A small-molecule ligand and the protein it binds are described below.
Small molecule (SMILES): CC(=O)N[C@H]1[C@H](O[C@H]2[C@H](O)[C@@H](NC(C)=O)CO[C@@H]2CO)O[C@H](CO)[C@@H](O[C@@H]2O[C@H](CO)[C@@H](O)[C@H](O[C@H]3O[C@H](CO)[C@@H](O)[C@H](O)[C@@H]3O)[C@@H]2O)[C@@H]1O

Sequence of chain 1.A:
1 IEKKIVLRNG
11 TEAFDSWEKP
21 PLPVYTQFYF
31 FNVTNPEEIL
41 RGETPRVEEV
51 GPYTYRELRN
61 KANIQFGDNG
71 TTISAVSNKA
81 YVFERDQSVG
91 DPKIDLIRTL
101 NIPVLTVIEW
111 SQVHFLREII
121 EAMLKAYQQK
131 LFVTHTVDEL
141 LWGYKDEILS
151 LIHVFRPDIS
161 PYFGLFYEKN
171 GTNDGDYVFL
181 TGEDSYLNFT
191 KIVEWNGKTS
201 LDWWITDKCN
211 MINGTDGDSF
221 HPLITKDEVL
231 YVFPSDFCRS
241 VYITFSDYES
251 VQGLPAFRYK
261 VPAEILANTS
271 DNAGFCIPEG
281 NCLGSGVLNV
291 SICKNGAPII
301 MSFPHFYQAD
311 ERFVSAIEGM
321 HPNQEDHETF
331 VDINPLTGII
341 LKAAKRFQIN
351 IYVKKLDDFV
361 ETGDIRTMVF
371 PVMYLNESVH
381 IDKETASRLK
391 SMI

Binding-site contacts:
Ligand atom O3 contacts residue LEU96 of chain 1.A at 4.2 Å.
Ligand atom C4 contacts residue ASN32 of chain 1.A at 4.2 Å.
Ligand atom O6 contacts residue ARG98 of chain 1.A at 3.7 Å.
Ligand atom O7 contacts residue VAL50 of chain 1.A at 4.0 Å.
Ligand atom C8 contacts residue VAL50 of chain 1.A at 3.5 Å (hydrophobic).
Ligand atom C3 contacts residue ASN32 of chain 1.A at 3.8 Å.
Ligand atom C8 contacts residue LEU96 of chain 1.A at 3.7 Å (hydrophobic).
Ligand atom O4 contacts residue LEU96 of chain 1.A at 4.4 Å.
Ligand atom O7 contacts residue LEU96 of chain 1.A at 3.5 Å.
Ligand atom C8 contacts residue TYR53 of chain 1.A at 4.4 Å (hydrophobic).
Ligand atom C2 contacts residue ASN32 of chain 1.A at 2.5 Å.
Ligand atom C7 contacts residue THR134 of chain 1.A at 3.8 Å.
Ligand atom C7 contacts residue ASN32 of chain 1.A at 3.6 Å.
Ligand atom C7 contacts residue LEU96 of chain 1.A at 3.6 Å (hydrophobic).
Ligand atom C3 contacts residue LEU96 of chain 1.A at 3.6 Å (hydrophobic).
Ligand atom C6 contacts residue ARG98 of chain 1.A at 3.3 Å.
Ligand atom O7 contacts residue THR134 of chain 1.A at 3.5 Å.
Ligand atom C8 contacts residue ARG98 of chain 1.A at 4.0 Å.
Ligand atom C1 contacts residue ARG98 of chain 1.A at 4.4 Å.
Ligand atom C7 contacts residue VAL50 of chain 1.A at 3.9 Å (hydrophobic).
Ligand atom C8 contacts residue THR134 of chain 1.A at 3.5 Å.
Ligand atom C2 contacts residue LEU96 of chain 1.A at 3.4 Å (hydrophobic).
Ligand atom C1 contacts residue LEU96 of chain 1.A at 3.5 Å (hydrophobic).
Ligand atom N2 contacts residue LEU96 of chain 1.A at 2.6 Å (h-bond).
Ligand atom C5 contacts residue ARG98 of chain 1.A at 4.4 Å.
Ligand atom C5 contacts residue ASN32 of chain 1.A at 3.6 Å.
Ligand atom O7 contacts residue ASN32 of chain 1.A at 3.8 Å.
Ligand atom C8 contacts residue ASP95 of chain 1.A at 4.4 Å.
Ligand atom C1 contacts residue ASN32 of chain 1.A at 1.4 Å.
Ligand atom O5 contacts residue ASN32 of chain 1.A at 2.3 Å (h-bond).
Ligand atom N2 contacts residue ASN32 of chain 1.A at 3.0 Å (h-bond).